The protein below binds the small molecule below.
Small molecule (SMILES): COc1ccc(-c2nn(C3CCC3)c3ncnc(N)c23)cc1OC

Sequence of chain 1.A:
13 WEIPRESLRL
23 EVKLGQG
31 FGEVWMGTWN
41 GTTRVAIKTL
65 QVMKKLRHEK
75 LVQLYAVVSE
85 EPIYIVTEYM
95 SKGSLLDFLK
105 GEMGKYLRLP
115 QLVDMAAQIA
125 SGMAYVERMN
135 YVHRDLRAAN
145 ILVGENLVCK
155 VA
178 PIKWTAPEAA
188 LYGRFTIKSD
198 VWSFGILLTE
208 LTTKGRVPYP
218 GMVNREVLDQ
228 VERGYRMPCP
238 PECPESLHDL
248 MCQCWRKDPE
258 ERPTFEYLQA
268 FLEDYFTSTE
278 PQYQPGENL

Binding-site contacts:
Ligand atom CAB contacts residue ILE89 of chain 1.A at 3.5 Å (hydrophobic).
Ligand atom CAA contacts residue MET67 of chain 1.A at 3.8 Å (hydrophobic).
Ligand atom C4 contacts residue LEU146 of chain 1.A at 3.9 Å (hydrophobic).
Ligand atom CAT contacts residue VAL34 of chain 1.A at 4.0 Å (hydrophobic).
Ligand atom CAB contacts residue LYS48 of chain 1.A at 3.7 Å.
Ligand atom CAS contacts residue THR91 of chain 1.A at 4.0 Å.
Ligand atom C5 contacts residue LEU146 of chain 1.A at 3.6 Å (hydrophobic).
Ligand atom NAM contacts residue VAL34 of chain 1.A at 3.6 Å.
Ligand atom C6 contacts residue ALA46 of chain 1.A at 3.4 Å (hydrophobic).
Ligand atom C6 contacts residue LEU146 of chain 1.A at 3.7 Å (hydrophobic).
Ligand atom CAJ contacts residue LEU146 of chain 1.A at 3.9 Å (hydrophobic).
Ligand atom C2 contacts residue TYR93 of chain 1.A at 3.8 Å (hydrophobic).
Ligand atom CAB contacts residue ALA46 of chain 1.A at 3.3 Å (hydrophobic).
Ligand atom OAO contacts residue THR91 of chain 1.A at 3.7 Å.
Ligand atom CAR contacts residue LYS48 of chain 1.A at 4.1 Å.
Ligand atom C2 contacts residue MET94 of chain 1.A at 2.9 Å (hydrophobic).
Ligand atom N1 contacts residue GLU92 of chain 1.A at 4.0 Å.
Ligand atom N3 contacts residue LEU26 of chain 1.A at 3.8 Å.
Ligand atom OAO contacts residue ILE89 of chain 1.A at 3.8 Å.
Ligand atom CAB contacts residue ILE47 of chain 1.A at 4.0 Å (hydrophobic).
Ligand atom NAC contacts residue GLU92 of chain 1.A at 3.1 Å (salt-bridge).
Ligand atom N1 contacts residue ALA46 of chain 1.A at 3.6 Å.
Ligand atom CAT contacts residue LEU146 of chain 1.A at 3.8 Å (hydrophobic).
Ligand atom C6 contacts residue GLU92 of chain 1.A at 4.0 Å.
Ligand atom CAB contacts residue THR91 of chain 1.A at 3.2 Å.
Ligand atom NAC contacts residue ALA46 of chain 1.A at 3.3 Å.
Ligand atom NAC contacts residue THR91 of chain 1.A at 3.2 Å (h-bond).
Ligand atom CAP contacts residue LEU146 of chain 1.A at 4.0 Å (hydrophobic).
Ligand atom C6 contacts residue MET94 of chain 1.A at 4.0 Å (hydrophobic).
Ligand atom CAI contacts residue VAL34 of chain 1.A at 3.8 Å (hydrophobic).
Ligand atom C5 contacts residue ALA46 of chain 1.A at 4.1 Å (hydrophobic).
Ligand atom N3 contacts residue MET94 of chain 1.A at 3.7 Å.
Ligand atom N1 contacts residue TYR93 of chain 1.A at 3.9 Å.
Ligand atom OAN contacts residue LYS48 of chain 1.A at 3.8 Å.
Ligand atom N1 contacts residue MET94 of chain 1.A at 2.9 Å (h-bond).
Ligand atom OAO contacts residue LYS48 of chain 1.A at 3.4 Å.
Ligand atom CAD contacts residue LEU146 of chain 1.A at 3.9 Å (hydrophobic).
Ligand atom NAC contacts residue LEU146 of chain 1.A at 3.8 Å.
Ligand atom CAG contacts residue THR91 of chain 1.A at 4.1 Å.
Ligand atom NAX contacts residue VAL34 of chain 1.A at 3.7 Å.